Sequence of chain 1.C:
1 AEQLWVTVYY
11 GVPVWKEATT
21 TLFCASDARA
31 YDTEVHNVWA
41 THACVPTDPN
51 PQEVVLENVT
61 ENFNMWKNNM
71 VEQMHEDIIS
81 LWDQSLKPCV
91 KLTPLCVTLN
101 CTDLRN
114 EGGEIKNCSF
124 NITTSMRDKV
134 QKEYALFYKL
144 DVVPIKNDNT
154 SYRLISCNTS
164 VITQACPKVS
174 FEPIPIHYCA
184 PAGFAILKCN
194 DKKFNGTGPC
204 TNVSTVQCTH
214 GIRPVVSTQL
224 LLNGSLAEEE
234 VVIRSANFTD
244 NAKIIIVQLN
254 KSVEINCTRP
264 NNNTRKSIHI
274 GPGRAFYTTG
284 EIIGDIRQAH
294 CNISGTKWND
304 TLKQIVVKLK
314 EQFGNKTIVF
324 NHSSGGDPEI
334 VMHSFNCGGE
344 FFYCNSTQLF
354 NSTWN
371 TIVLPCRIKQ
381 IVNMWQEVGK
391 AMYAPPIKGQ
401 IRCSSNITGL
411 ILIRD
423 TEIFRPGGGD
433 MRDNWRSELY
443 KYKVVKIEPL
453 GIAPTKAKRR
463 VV

Binding-site contacts:
Ligand atom O6 contacts residue LYS319 of chain 1.C at 3.5 Å (salt-bridge).
Ligand atom O6 contacts residue ASN318 of chain 1.C at 3.8 Å.
Ligand atom C3 contacts residue ASN318 of chain 1.C at 3.8 Å.
Ligand atom C4 contacts residue ASN318 of chain 1.C at 4.3 Å.
Ligand atom N2 contacts residue ASN318 of chain 1.C at 2.8 Å (h-bond).
Ligand atom O5 contacts residue ASN318 of chain 1.C at 2.4 Å (h-bond).
Ligand atom C2 contacts residue ASN318 of chain 1.C at 2.4 Å.
Ligand atom C5 contacts residue ASN318 of chain 1.C at 3.7 Å.
Ligand atom C7 contacts residue ASN318 of chain 1.C at 3.8 Å.
Ligand atom C1 contacts residue ASN318 of chain 1.C at 1.4 Å.
Ligand atom O7 contacts residue ASN318 of chain 1.C at 4.3 Å.

This small molecule binds to this protein.
Small molecule (SMILES): CC(=O)N[C@@H]1[C@@H](O)[C@H](O)[C@@H](CO)O[C@H]1O